Sequence of chain 1.B:
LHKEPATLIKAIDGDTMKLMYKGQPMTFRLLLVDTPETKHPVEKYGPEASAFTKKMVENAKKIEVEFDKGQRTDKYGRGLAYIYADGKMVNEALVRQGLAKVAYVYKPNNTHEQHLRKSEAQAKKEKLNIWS

Binding-site contacts:
Ligand atom O5' contacts residue ARG35 of chain 1.B at 3.5 Å (salt-bridge).
Ligand atom C4 contacts residue LEU89 of chain 1.B at 3.5 Å (hydrophobic).
Ligand atom O3P contacts residue LYS84 of chain 1.B at 2.7 Å (salt-bridge).
Ligand atom P2 contacts residue ARG87 of chain 1.B at 4.1 Å.
Ligand atom O5' contacts residue ARG87 of chain 1.B at 3.3 Å (salt-bridge).
Ligand atom C5M contacts residue LEU36 of chain 1.B at 3.6 Å (hydrophobic).
Ligand atom C2 contacts residue ASP83 of chain 1.B at 3.8 Å.
Ligand atom O4 contacts residue LEU89 of chain 1.B at 3.5 Å.
Ligand atom C2 contacts residue TYR115 of chain 1.B at 3.8 Å (hydrophobic).
Ligand atom C2' contacts residue TYR113 of chain 1.B at 3.7 Å (hydrophobic).
Ligand atom O4P contacts residue ASP40 of chain 1.B at 2.8 Å (salt-bridge).
Ligand atom C4 contacts residue TYR115 of chain 1.B at 4.0 Å (hydrophobic).
Ligand atom O4P contacts residue ASP21 of chain 1.B at 3.9 Å.
Ligand atom O2P contacts residue TYR85 of chain 1.B at 3.5 Å (h-bond).
Ligand atom P2 contacts residue ARG35 of chain 1.B at 3.6 Å.
Ligand atom P1 contacts residue TYR85 of chain 1.B at 3.9 Å.
Ligand atom O2 contacts residue TYR115 of chain 1.B at 4.0 Å.
Ligand atom C5 contacts residue LEU89 of chain 1.B at 4.0 Å (hydrophobic).
Ligand atom P2 contacts residue CA1 of chain 1.G at 3.9 Å.
Ligand atom O5P contacts residue ARG87 of chain 1.B at 3.0 Å (salt-bridge).
Ligand atom C6 contacts residue TYR113 of chain 1.B at 4.1 Å (hydrophobic).
Ligand atom O3' contacts residue LYS84 of chain 1.B at 3.4 Å (salt-bridge).
Ligand atom C5' contacts residue TYR113 of chain 1.B at 3.3 Å (hydrophobic).
Ligand atom C3' contacts residue TYR113 of chain 1.B at 3.9 Å (hydrophobic).
Ligand atom O3P contacts residue TYR85 of chain 1.B at 3.2 Å (h-bond).
Ligand atom O2 contacts residue ASP83 of chain 1.B at 3.6 Å.
Ligand atom C5M contacts residue TYR113 of chain 1.B at 3.8 Å (hydrophobic).
Ligand atom C4' contacts residue ARG87 of chain 1.B at 3.8 Å.
Ligand atom N3 contacts residue TYR115 of chain 1.B at 3.6 Å.
Ligand atom N3 contacts residue LEU89 of chain 1.B at 3.9 Å.
Ligand atom C5M contacts residue ARG35 of chain 1.B at 3.4 Å.
Ligand atom O4' contacts residue ARG87 of chain 1.B at 2.9 Å (salt-bridge).
Ligand atom O4P contacts residue CA1 of chain 1.G at 2.7 Å.
Ligand atom O4 contacts residue LEU37 of chain 1.B at 3.9 Å.
Ligand atom O4P contacts residue TYR113 of chain 1.B at 4.0 Å.
Ligand atom C5 contacts residue TYR113 of chain 1.B at 3.9 Å (hydrophobic).
Ligand atom C1' contacts residue ARG87 of chain 1.B at 4.0 Å.
Ligand atom P1 contacts residue LYS84 of chain 1.B at 3.6 Å.
Ligand atom O4P contacts residue ARG35 of chain 1.B at 2.8 Å (salt-bridge).
Ligand atom O5P contacts residue ARG35 of chain 1.B at 3.2 Å (salt-bridge).

A protein and the small-molecule ligand that binds it are described below.
Small molecule (SMILES): Cc1cn([C@H]2C[C@H](OP(=O)(O)O)[C@@H](COP(=O)(O)O)O2)c(=O)[nH]c1=O